Sequence of chain 1.A:
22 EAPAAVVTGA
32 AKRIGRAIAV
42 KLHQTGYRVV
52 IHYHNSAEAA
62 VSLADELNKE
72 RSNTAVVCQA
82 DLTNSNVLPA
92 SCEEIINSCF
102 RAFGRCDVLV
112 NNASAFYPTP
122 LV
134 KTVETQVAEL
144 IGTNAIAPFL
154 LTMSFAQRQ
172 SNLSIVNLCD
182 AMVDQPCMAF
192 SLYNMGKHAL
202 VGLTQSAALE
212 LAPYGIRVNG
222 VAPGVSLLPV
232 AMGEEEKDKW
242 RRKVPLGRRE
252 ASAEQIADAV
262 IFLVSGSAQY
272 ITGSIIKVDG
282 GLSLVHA

This protein binds this small molecule.
Small molecule (SMILES): COC(=O)C1CCN(C(=O)c2ccc(N(CCCO)Cc3cnc4nc(N)nc(N)c4n3)cc2)CC1

Binding-site contacts:
Ligand atom N3 contacts residue NAP1 of chain 1.E at 2.9 Å (h-bond).
Ligand atom CAV contacts residue PHE117 of chain 1.A at 3.3 Å (hydrophobic).
Ligand atom CAR contacts residue TRP241 of chain 1.A at 3.5 Å (hydrophobic).
Ligand atom N4 contacts residue NAP1 of chain 1.E at 3.5 Å.
Ligand atom N8 contacts residue ARG34 of chain 1.A at 3.3 Å (salt-bridge).
Ligand atom N3 contacts residue PHE117 of chain 1.A at 3.5 Å.
Ligand atom C4A contacts residue PHE117 of chain 1.A at 3.5 Å (hydrophobic).
Ligand atom CAT contacts residue PRO230 of chain 1.A at 3.6 Å (hydrophobic).
Ligand atom OBF contacts residue PHE117 of chain 1.A at 3.7 Å.
Ligand atom N4 contacts residue TYR194 of chain 1.A at 2.9 Å (h-bond).
Ligand atom N2 contacts residue SER115 of chain 1.A at 2.9 Å (h-bond).
Ligand atom C4 contacts residue TYR194 of chain 1.A at 3.7 Å (hydrophobic).
Ligand atom N8 contacts residue NAP1 of chain 1.E at 3.3 Å (h-bond).
Ligand atom CBH contacts residue GLY225 of chain 1.A at 3.6 Å.
Ligand atom N1 contacts residue NAP1 of chain 1.E at 2.7 Å (h-bond).
Ligand atom CAT contacts residue MET233 of chain 1.A at 3.6 Å (hydrophobic).
Ligand atom C4A contacts residue NAP1 of chain 1.E at 3.7 Å.
Ligand atom C8A contacts residue PHE117 of chain 1.A at 3.5 Å (hydrophobic).
Ligand atom C8A contacts residue NAP1 of chain 1.E at 3.4 Å.
Ligand atom OBJ contacts residue NAP1 of chain 1.E at 3.7 Å.
Ligand atom C4 contacts residue NAP1 of chain 1.E at 3.7 Å.
Ligand atom CAT contacts residue PHE117 of chain 1.A at 3.5 Å (hydrophobic).
Ligand atom N1 contacts residue PHE117 of chain 1.A at 3.7 Å.
Ligand atom N2 contacts residue NAP1 of chain 1.E at 3.1 Å (h-bond).
Ligand atom C6 contacts residue NAP1 of chain 1.E at 3.5 Å.
Ligand atom C2 contacts residue NAP1 of chain 1.E at 3.4 Å.
Ligand atom C9 contacts residue NAP1 of chain 1.E at 3.4 Å.
Ligand atom C2 contacts residue PHE117 of chain 1.A at 3.4 Å (hydrophobic).
Ligand atom CAO contacts residue PRO230 of chain 1.A at 3.5 Å (hydrophobic).
Ligand atom OBJ contacts residue ASP181 of chain 1.A at 3.6 Å.
Ligand atom C7 contacts residue NAP1 of chain 1.E at 3.5 Å.
Ligand atom CAO contacts residue PHE117 of chain 1.A at 3.5 Å (hydrophobic).
Ligand atom N4 contacts residue PHE117 of chain 1.A at 3.7 Å.
Ligand atom C7 contacts residue LEU228 of chain 1.A at 3.4 Å (hydrophobic).
Ligand atom C4 contacts residue PHE117 of chain 1.A at 3.7 Å (hydrophobic).
Ligand atom N5 contacts residue NAP1 of chain 1.E at 3.3 Å.
Ligand atom N3 contacts residue TYR194 of chain 1.A at 3.6 Å.
Ligand atom N2 contacts residue PHE117 of chain 1.A at 3.5 Å.
Ligand atom N5 contacts residue PHE117 of chain 1.A at 3.6 Å.
Ligand atom C7 contacts residue ARG34 of chain 1.A at 3.6 Å.